Sequence of chain 51.E:
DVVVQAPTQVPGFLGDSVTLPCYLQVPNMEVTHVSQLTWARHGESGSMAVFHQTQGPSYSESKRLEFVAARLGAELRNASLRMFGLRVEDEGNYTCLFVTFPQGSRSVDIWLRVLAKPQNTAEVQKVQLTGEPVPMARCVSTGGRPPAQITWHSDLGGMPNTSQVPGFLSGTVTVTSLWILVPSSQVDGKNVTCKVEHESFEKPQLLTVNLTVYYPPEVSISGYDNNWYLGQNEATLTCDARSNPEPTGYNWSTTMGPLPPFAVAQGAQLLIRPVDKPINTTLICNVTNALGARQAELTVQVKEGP

This small molecule binds to this protein.
Small molecule (SMILES): CC(=O)N[C@@H]1[C@@H](O)[C@H](O)[C@@H](CO)O[C@H]1O

Binding-site contacts:
Ligand atom C8 contacts residue GLN322 of chain 51.E at 3.2 Å.
Ligand atom C7 contacts residue ASN313 of chain 51.E at 3.5 Å.
Ligand atom O5 contacts residue THR315 of chain 51.E at 3.9 Å.
Ligand atom C3 contacts residue ASN313 of chain 51.E at 3.8 Å.
Ligand atom O5 contacts residue ASN313 of chain 51.E at 2.3 Å (h-bond).
Ligand atom C5 contacts residue THR315 of chain 51.E at 4.0 Å.
Ligand atom O7 contacts residue GLN322 of chain 51.E at 4.4 Å.
Ligand atom C2 contacts residue ASN313 of chain 51.E at 2.4 Å.
Ligand atom C7 contacts residue GLN322 of chain 51.E at 3.9 Å.
Ligand atom C1 contacts residue ASN313 of chain 51.E at 1.4 Å.
Ligand atom C4 contacts residue ASN313 of chain 51.E at 4.2 Å.
Ligand atom N2 contacts residue GLN322 of chain 51.E at 4.5 Å.
Ligand atom N2 contacts residue ASN313 of chain 51.E at 3.0 Å (h-bond).
Ligand atom O7 contacts residue ASN313 of chain 51.E at 3.6 Å.
Ligand atom C6 contacts residue THR315 of chain 51.E at 3.8 Å.
Ligand atom C5 contacts residue ASN313 of chain 51.E at 3.6 Å.